The protein below binds the small molecule below.
Small molecule (SMILES): CC(=O)N[C@@H]1[C@@H](O)[C@H](O)[C@@H](CO)O[C@H]1O

Binding-site contacts:
Ligand atom N2 contacts residue ASN61 of chain 1.D at 2.9 Å (h-bond).
Ligand atom C8 contacts residue PRO628 of chain 1.D at 4.2 Å (hydrophobic).
Ligand atom C7 contacts residue PRO628 of chain 1.D at 3.9 Å (hydrophobic).
Ligand atom C4 contacts residue ASN61 of chain 1.D at 4.2 Å.
Ligand atom C7 contacts residue ASN61 of chain 1.D at 3.4 Å.
Ligand atom C1 contacts residue ASN61 of chain 1.D at 1.4 Å.
Ligand atom C7 contacts residue PHE59 of chain 1.D at 4.4 Å (hydrophobic).
Ligand atom O5 contacts residue ASN61 of chain 1.D at 2.3 Å (h-bond).
Ligand atom C5 contacts residue ASN61 of chain 1.D at 3.6 Å.
Ligand atom O3 contacts residue PRO628 of chain 1.D at 3.3 Å.
Ligand atom N2 contacts residue PRO628 of chain 1.D at 4.2 Å.
Ligand atom O7 contacts residue PRO628 of chain 1.D at 4.0 Å.
Ligand atom C2 contacts residue ASN61 of chain 1.D at 2.5 Å.
Ligand atom C8 contacts residue SER60 of chain 1.D at 4.1 Å.
Ligand atom O7 contacts residue ASN61 of chain 1.D at 3.5 Å (h-bond).
Ligand atom C3 contacts residue ASN61 of chain 1.D at 3.8 Å.
Ligand atom C8 contacts residue PHE59 of chain 1.D at 3.1 Å (hydrophobic).

Sequence of chain 1.D:
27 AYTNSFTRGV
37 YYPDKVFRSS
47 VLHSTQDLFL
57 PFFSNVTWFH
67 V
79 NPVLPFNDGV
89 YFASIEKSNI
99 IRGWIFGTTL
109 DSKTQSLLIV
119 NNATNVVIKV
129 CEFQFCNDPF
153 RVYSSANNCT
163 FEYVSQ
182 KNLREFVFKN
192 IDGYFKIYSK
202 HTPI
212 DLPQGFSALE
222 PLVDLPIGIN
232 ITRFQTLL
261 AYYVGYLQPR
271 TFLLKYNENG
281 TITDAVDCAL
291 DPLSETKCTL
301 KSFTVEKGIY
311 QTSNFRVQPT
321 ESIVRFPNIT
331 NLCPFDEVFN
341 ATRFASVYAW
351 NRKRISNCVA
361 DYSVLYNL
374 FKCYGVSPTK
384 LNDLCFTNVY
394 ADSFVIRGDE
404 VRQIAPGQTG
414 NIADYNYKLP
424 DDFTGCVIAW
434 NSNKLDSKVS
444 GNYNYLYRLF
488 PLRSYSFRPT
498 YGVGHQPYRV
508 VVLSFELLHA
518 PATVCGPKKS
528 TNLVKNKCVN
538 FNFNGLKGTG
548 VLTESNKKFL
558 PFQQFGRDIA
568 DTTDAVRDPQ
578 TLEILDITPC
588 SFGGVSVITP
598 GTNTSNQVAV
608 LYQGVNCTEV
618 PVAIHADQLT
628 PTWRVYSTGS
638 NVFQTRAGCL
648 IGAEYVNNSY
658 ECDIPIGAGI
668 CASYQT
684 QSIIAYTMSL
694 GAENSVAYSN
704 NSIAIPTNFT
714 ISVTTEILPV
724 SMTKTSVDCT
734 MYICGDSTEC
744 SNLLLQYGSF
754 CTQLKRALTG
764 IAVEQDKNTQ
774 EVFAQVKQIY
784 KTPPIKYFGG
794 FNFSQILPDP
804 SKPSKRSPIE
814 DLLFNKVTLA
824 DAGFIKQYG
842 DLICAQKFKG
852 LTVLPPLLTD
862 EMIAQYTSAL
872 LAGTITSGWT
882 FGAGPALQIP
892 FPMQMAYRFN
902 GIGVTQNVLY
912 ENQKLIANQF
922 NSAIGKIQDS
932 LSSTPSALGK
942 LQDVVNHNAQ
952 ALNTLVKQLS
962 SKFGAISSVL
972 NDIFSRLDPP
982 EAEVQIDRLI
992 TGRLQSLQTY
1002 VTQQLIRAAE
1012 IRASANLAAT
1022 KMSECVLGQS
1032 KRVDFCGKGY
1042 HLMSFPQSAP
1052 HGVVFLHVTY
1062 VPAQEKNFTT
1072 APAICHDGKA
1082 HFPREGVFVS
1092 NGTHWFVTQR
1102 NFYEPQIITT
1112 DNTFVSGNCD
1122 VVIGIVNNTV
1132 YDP